Binding-site contacts:
Ligand atom N6 contacts residue GLU148 of chain 1.A at 3.0 Å (salt-bridge).
Ligand atom C5 contacts residue AMP1 of chain 1.G at 3.6 Å.
Ligand atom O3 contacts residue AMP1 of chain 1.G at 3.2 Å.
Ligand atom C2 contacts residue AMP1 of chain 1.G at 3.6 Å.
Ligand atom O21 contacts residue ASP83 of chain 1.B at 2.6 Å (salt-bridge).
Ligand atom O1 contacts residue GLU79 of chain 1.B at 3.1 Å (salt-bridge).
Ligand atom C17 contacts residue TYR91 of chain 1.B at 3.3 Å (hydrophobic).
Ligand atom C3 contacts residue AMP1 of chain 1.G at 3.7 Å.
Ligand atom O4 contacts residue MG1 of chain 1.J at 2.8 Å.
Ligand atom O3 contacts residue TYR40 of chain 1.B at 3.2 Å (h-bond).
Ligand atom N6 contacts residue AMP1 of chain 1.G at 2.9 Å (h-bond).
Ligand atom C4 contacts residue AMP1 of chain 1.G at 2.6 Å.
Ligand atom N2 contacts residue GLU79 of chain 1.B at 2.9 Å (salt-bridge).
Ligand atom N19 contacts residue ASP83 of chain 1.B at 2.8 Å (salt-bridge).
Ligand atom N9 contacts residue GLU70 of chain 1.B at 3.0 Å (salt-bridge).
Ligand atom C6 contacts residue AMP1 of chain 1.G at 3.4 Å.
Ligand atom C20 contacts residue GLU66 of chain 1.B at 3.5 Å.
Ligand atom C23 contacts residue ASP83 of chain 1.B at 3.3 Å.
Ligand atom O21 contacts residue GLU66 of chain 1.B at 3.6 Å.
Ligand atom O4 contacts residue ASP55 of chain 1.B at 3.8 Å.
Ligand atom C1 contacts residue AMP1 of chain 1.G at 3.5 Å.
Ligand atom N2 contacts residue TYR40 of chain 1.B at 2.9 Å (h-bond).
Ligand atom N23 contacts residue GLU66 of chain 1.B at 3.5 Å (salt-bridge).
Ligand atom O4 contacts residue GLU148 of chain 1.A at 2.9 Å (salt-bridge).
Ligand atom C22 contacts residue TYR91 of chain 1.B at 3.6 Å (hydrophobic).
Ligand atom C21 contacts residue ASP83 of chain 1.B at 3.4 Å.
Ligand atom N7 contacts residue GLU144 of chain 1.A at 2.9 Å (salt-bridge).
Ligand atom O17 contacts residue GLN105 of chain 1.B at 3.0 Å (h-bond).
Ligand atom C8 contacts residue GLU144 of chain 1.A at 3.7 Å.
Ligand atom C3 contacts residue GLU79 of chain 1.B at 3.5 Å.
Ligand atom O20 contacts residue TYR91 of chain 1.B at 3.5 Å.
Ligand atom C7 contacts residue GLU144 of chain 1.A at 3.8 Å.
Ligand atom C17 contacts residue GLN105 of chain 1.B at 3.7 Å.
Ligand atom C8 contacts residue GLU70 of chain 1.B at 3.6 Å.
Ligand atom O4 contacts residue AMP1 of chain 1.G at 1.6 Å.
Ligand atom C9 contacts residue GLU79 of chain 1.B at 3.5 Å.
Ligand atom O5 contacts residue AMP1 of chain 1.G at 3.4 Å (h-bond).
Ligand atom C9 contacts residue GLU70 of chain 1.B at 3.5 Å.
Ligand atom N9 contacts residue GLU79 of chain 1.B at 3.0 Å (salt-bridge).
Ligand atom O3 contacts residue ASP55 of chain 1.B at 3.3 Å (salt-bridge).

Sequence of chain 1.A:
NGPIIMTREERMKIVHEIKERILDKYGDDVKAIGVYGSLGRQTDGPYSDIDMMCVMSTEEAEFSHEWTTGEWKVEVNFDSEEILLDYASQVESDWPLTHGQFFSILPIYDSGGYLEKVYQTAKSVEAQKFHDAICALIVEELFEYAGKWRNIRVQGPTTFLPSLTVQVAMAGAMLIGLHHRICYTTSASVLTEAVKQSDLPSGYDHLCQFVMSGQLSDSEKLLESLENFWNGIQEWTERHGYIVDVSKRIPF

Sequence of chain 1.B:
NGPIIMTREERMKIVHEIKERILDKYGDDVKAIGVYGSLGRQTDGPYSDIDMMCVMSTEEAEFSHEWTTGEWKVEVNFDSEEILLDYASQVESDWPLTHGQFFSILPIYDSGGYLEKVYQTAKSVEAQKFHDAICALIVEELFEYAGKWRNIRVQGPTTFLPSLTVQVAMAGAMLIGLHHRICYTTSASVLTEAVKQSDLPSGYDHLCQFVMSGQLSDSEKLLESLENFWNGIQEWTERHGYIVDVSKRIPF

A small-molecule ligand and the protein it binds are described below.
Small molecule (SMILES): NC[C@@H]1O[C@H](O[C@H]2[C@@H](O)[C@H](O[C@@H]3[C@@H](O)[C@H](N)C[C@H](N)[C@H]3O[C@H]3O[C@H](CN)[C@@H](O)[C@H](O)[C@H]3N)O[C@@H]2CO)[C@H](N)[C@@H](O)[C@@H]1O